Binding-site contacts:
Ligand atom O03 contacts residue TYR455 of chain 1.A at 3.1 Å (h-bond).
Ligand atom C25 contacts residue LYS578 of chain 1.A at 4.0 Å.
Ligand atom N14 contacts residue TYR455 of chain 1.A at 3.8 Å.
Ligand atom C29 contacts residue GLN756 of chain 1.A at 4.2 Å.
Ligand atom O08 contacts residue ASP745 of chain 1.A at 3.6 Å.
Ligand atom C35 contacts residue ALA677 of chain 1.A at 4.1 Å (hydrophobic).
Ligand atom C21 contacts residue THR453 of chain 1.A at 4.0 Å.
Ligand atom O01 contacts residue THR453 of chain 1.A at 3.7 Å.
Ligand atom O09 contacts residue ALA677 of chain 1.A at 3.6 Å.
Ligand atom C24 contacts residue LYS578 of chain 1.A at 3.6 Å.
Ligand atom O05 contacts residue LYS578 of chain 1.A at 2.7 Å (salt-bridge).
Ligand atom O01 contacts residue LYS578 of chain 1.A at 3.9 Å.
Ligand atom O08 contacts residue GLN756 of chain 1.A at 3.7 Å.
Ligand atom O06 contacts residue MET454 of chain 1.A at 3.4 Å (h-bond).
Ligand atom C35 contacts residue TRP760 of chain 1.A at 3.7 Å (hydrophobic).
Ligand atom O06 contacts residue ASP500 of chain 1.A at 4.1 Å.
Ligand atom O05 contacts residue ARG759 of chain 1.A at 4.2 Å.
Ligand atom O04 contacts residue LYS578 of chain 1.A at 4.1 Å.
Ligand atom N14 contacts residue LYS578 of chain 1.A at 4.2 Å.
Ligand atom C32 contacts residue TYR455 of chain 1.A at 4.2 Å (hydrophobic).
Ligand atom N16 contacts residue TYR455 of chain 1.A at 3.6 Å.
Ligand atom C20 contacts residue GLU457 of chain 1.A at 4.0 Å.
Ligand atom O03 contacts residue GLU457 of chain 1.A at 3.5 Å (salt-bridge).
Ligand atom O12 contacts residue ALA677 of chain 1.A at 3.8 Å.
Ligand atom O06 contacts residue TYR455 of chain 1.A at 3.2 Å.
Ligand atom O03 contacts residue THR453 of chain 1.A at 3.0 Å (h-bond).
Ligand atom C22 contacts residue TYR455 of chain 1.A at 4.2 Å (hydrophobic).
Ligand atom O11 contacts residue LYS578 of chain 1.A at 3.5 Å.
Ligand atom C26 contacts residue TYR455 of chain 1.A at 3.4 Å (hydrophobic).
Ligand atom C21 contacts residue TYR455 of chain 1.A at 3.6 Å (hydrophobic).
Ligand atom C22 contacts residue THR453 of chain 1.A at 3.6 Å.
Ligand atom O02 contacts residue GLU457 of chain 1.A at 3.0 Å (salt-bridge).
Ligand atom C19 contacts residue THR453 of chain 1.A at 3.9 Å.
Ligand atom O10 contacts residue GLN576 of chain 1.A at 4.2 Å.
Ligand atom C34 contacts residue TRP760 of chain 1.A at 4.1 Å (hydrophobic).
Ligand atom O13 contacts residue TRP760 of chain 1.A at 3.7 Å.
Ligand atom N18 contacts residue TRP760 of chain 1.A at 3.3 Å.
Ligand atom N16 contacts residue ASP500 of chain 1.A at 4.2 Å.
Ligand atom O13 contacts residue ALA677 of chain 1.A at 4.1 Å.
Ligand atom O03 contacts residue MET454 of chain 1.A at 3.4 Å.

Sequence of chain 1.A:
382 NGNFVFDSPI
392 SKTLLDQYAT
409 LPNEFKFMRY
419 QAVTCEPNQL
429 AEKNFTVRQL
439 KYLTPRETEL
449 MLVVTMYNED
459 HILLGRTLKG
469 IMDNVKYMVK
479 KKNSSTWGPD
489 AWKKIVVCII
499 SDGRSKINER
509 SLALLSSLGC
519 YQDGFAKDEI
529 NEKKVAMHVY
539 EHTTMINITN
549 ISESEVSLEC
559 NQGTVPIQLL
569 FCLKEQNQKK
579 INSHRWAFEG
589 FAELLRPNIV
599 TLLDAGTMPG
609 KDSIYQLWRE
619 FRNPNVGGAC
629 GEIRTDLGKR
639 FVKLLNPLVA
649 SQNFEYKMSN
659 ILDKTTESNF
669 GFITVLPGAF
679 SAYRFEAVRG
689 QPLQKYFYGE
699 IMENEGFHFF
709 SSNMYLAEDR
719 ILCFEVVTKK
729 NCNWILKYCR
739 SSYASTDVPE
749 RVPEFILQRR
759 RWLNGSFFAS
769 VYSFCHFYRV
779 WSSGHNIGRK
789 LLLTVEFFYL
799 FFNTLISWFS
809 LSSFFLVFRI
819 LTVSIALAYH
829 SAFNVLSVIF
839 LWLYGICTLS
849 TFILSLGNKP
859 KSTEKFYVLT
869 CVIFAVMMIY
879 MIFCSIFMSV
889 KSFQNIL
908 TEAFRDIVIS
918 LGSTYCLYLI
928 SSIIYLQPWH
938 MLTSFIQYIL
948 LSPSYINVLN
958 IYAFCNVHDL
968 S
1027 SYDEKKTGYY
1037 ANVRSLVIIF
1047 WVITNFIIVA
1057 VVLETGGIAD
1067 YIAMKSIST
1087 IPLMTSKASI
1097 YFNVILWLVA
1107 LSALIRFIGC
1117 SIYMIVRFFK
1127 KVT

This small molecule binds to this protein.
Small molecule (SMILES): NC(=O)OC[C@H](O)[C@@H](O)[C@H](N)C(=O)N[C@H](C(=O)O)[C@H]1O[C@@H](n2cc(CO)c(=O)[nH]c2=O)[C@H](O)[C@@H]1O